Binding-site contacts:
Ligand atom CA contacts residue TRP2 of chain 1.D at 0.8 Å (hydrophobic).
Ligand atom C contacts residue SER1 of chain 1.D at 0.9 Å.
Ligand atom CA contacts residue TRP2 of chain 1.D at 0.8 Å (hydrophobic).
Ligand atom OH contacts residue TRP4 of chain 1.D at 1.1 Å.
Ligand atom CA contacts residue PRO3 of chain 1.D at 0.8 Å (hydrophobic).
Ligand atom C contacts residue TRP4 of chain 1.D at 2.3 Å (hydrophobic).
Ligand atom N contacts residue TRP2 of chain 1.D at 0.7 Å.
Ligand atom CB contacts residue TRP4 of chain 1.D at 0.9 Å (hydrophobic).
Ligand atom OXT contacts residue TRP4 of chain 1.D at 1.3 Å (h-bond).
Ligand atom C contacts residue SER1 of chain 1.D at 2.4 Å.
Ligand atom N contacts residue TRP2 of chain 1.D at 1.7 Å (h-bond).
Ligand atom CA contacts residue SER1 of chain 1.D at 1.7 Å.
Ligand atom CG2 contacts residue PRO3 of chain 1.D at 2.1 Å (hydrophobic).
Ligand atom N contacts residue PRO3 of chain 1.D at 0.7 Å.
Ligand atom CZ contacts residue TRP4 of chain 1.D at 0.7 Å (hydrophobic).
Ligand atom CG contacts residue TRP4 of chain 1.D at 0.5 Å (hydrophobic).
Ligand atom CA contacts residue SER1 of chain 1.D at 1.2 Å.
Ligand atom O contacts residue TRP4 of chain 1.D at 2.2 Å.
Ligand atom CE2 contacts residue TRP4 of chain 1.D at 0.9 Å (hydrophobic).
Ligand atom O contacts residue SER1 of chain 1.D at 1.1 Å (h-bond).
Ligand atom O contacts residue TRP2 of chain 1.D at 2.3 Å.
Ligand atom CG1 contacts residue PRO3 of chain 1.D at 0.6 Å (hydrophobic).
Ligand atom CB contacts residue TRP2 of chain 1.D at 2.0 Å (hydrophobic).
Ligand atom C contacts residue TRP2 of chain 1.D at 2.0 Å (hydrophobic).
Ligand atom C contacts residue PRO3 of chain 1.D at 1.2 Å (hydrophobic).
Ligand atom O contacts residue PRO3 of chain 1.D at 1.2 Å (h-bond).
Ligand atom CD1 contacts residue TRP4 of chain 1.D at 0.5 Å (hydrophobic).
Ligand atom CB contacts residue SER1 of chain 1.D at 1.4 Å.
Ligand atom N contacts residue SER1 of chain 1.D at 1.2 Å.
Ligand atom N contacts residue TRP4 of chain 1.D at 1.0 Å (h-bond).
Ligand atom C contacts residue TRP2 of chain 1.D at 1.1 Å (hydrophobic).
Ligand atom O contacts residue TRP2 of chain 1.D at 1.5 Å (h-bond).
Ligand atom C contacts residue TRP4 of chain 1.D at 1.6 Å (hydrophobic).
Ligand atom CA contacts residue TRP4 of chain 1.D at 1.1 Å (hydrophobic).
Ligand atom CE1 contacts residue TRP4 of chain 1.D at 0.5 Å (hydrophobic).
Ligand atom CA contacts residue PRO3 of chain 1.D at 1.7 Å (hydrophobic).
Ligand atom CD2 contacts residue TRP4 of chain 1.D at 0.6 Å (hydrophobic).
Ligand atom CB contacts residue PRO3 of chain 1.D at 0.9 Å (hydrophobic).
Ligand atom N contacts residue PRO3 of chain 1.D at 1.7 Å (h-bond).
Ligand atom N contacts residue SER1 of chain 1.D at 2.2 Å (h-bond).

Sequence of chain 1.C:
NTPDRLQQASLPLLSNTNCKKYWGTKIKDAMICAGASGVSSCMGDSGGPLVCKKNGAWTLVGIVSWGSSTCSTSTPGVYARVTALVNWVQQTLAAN

Sequence of chain 1.B:
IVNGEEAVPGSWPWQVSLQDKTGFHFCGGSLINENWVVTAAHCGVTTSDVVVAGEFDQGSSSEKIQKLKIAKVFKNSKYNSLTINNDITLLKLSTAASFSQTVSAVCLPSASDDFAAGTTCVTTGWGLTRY

This small molecule binds to this protein.
Small molecule (SMILES): CC(C)[C@H](NC(=O)CNC(=O)[C@@H]1CCCN1C(=O)[C@@H](N)[C@@H](C)O)C(=O)N[C@@H](Cc1ccc(O)cc1)C(=O)O

Sequence of chain 1.D:
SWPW